Sequence of chain 1.I:
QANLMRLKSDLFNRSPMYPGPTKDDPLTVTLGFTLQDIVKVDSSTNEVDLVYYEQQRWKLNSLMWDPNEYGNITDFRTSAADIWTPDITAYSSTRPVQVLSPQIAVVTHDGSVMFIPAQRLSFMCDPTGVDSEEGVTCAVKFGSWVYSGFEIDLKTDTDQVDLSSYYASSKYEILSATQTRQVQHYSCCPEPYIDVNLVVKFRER

Sequence of chain 1.H:
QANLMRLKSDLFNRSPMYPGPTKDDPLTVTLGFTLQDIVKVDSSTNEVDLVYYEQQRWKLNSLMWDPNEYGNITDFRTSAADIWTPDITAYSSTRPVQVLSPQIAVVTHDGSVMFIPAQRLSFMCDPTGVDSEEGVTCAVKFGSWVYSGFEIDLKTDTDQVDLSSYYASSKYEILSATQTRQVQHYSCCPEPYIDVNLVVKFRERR

Binding-site contacts:
Ligand atom C8 contacts residue SER163 of chain 1.I at 3.4 Å.
Ligand atom C11 contacts residue CYS208 of chain 1.I at 4.1 Å (hydrophobic).
Ligand atom C contacts residue TRP164 of chain 1.I at 3.4 Å (hydrophobic).
Ligand atom C10 contacts residue CYS208 of chain 1.I at 3.9 Å (hydrophobic).
Ligand atom O contacts residue TRP164 of chain 1.I at 3.5 Å.
Ligand atom C12 contacts residue CYS208 of chain 1.I at 3.8 Å (hydrophobic).
Ligand atom C1 contacts residue ILE135 of chain 1.H at 4.1 Å (hydrophobic).
Ligand atom C9 contacts residue TYR212 of chain 1.I at 3.9 Å (hydrophobic).
Ligand atom N contacts residue ILE135 of chain 1.H at 3.9 Å.
Ligand atom C13 contacts residue MET133 of chain 1.H at 3.7 Å (hydrophobic).
Ligand atom C9 contacts residue TYR205 of chain 1.I at 4.1 Å (hydrophobic).
Ligand atom C1 contacts residue TRP164 of chain 1.I at 3.2 Å (hydrophobic).
Ligand atom C2 contacts residue TRP164 of chain 1.I at 3.6 Å (hydrophobic).
Ligand atom C8 contacts residue TYR110 of chain 1.I at 3.4 Å (hydrophobic).
Ligand atom C14 contacts residue VAL165 of chain 1.I at 3.7 Å (hydrophobic).
Ligand atom C4 contacts residue TYR205 of chain 1.I at 3.9 Å (hydrophobic).
Ligand atom C4 contacts residue CYS207 of chain 1.I at 4.1 Å (hydrophobic).
Ligand atom C5 contacts residue TYR205 of chain 1.I at 3.8 Å (hydrophobic).
Ligand atom N1 contacts residue TRP164 of chain 1.I at 2.8 Å (h-bond).
Ligand atom C contacts residue VAL165 of chain 1.I at 3.9 Å (hydrophobic).
Ligand atom C9 contacts residue TRP164 of chain 1.I at 3.5 Å (hydrophobic).
Ligand atom C6 contacts residue TYR205 of chain 1.I at 3.8 Å (hydrophobic).
Ligand atom C13 contacts residue TYR212 of chain 1.I at 3.3 Å (hydrophobic).
Ligand atom C6 contacts residue TRP164 of chain 1.I at 4.2 Å (hydrophobic).
Ligand atom N contacts residue TRP164 of chain 1.I at 3.1 Å (h-bond).
Ligand atom O contacts residue ILE135 of chain 1.H at 3.8 Å.
Ligand atom C8 contacts residue TRP164 of chain 1.I at 3.2 Å (hydrophobic).
Ligand atom C14 contacts residue MET133 of chain 1.H at 4.0 Å (hydrophobic).
Ligand atom C14 contacts residue TRP164 of chain 1.I at 4.0 Å (hydrophobic).
Ligand atom O contacts residue VAL165 of chain 1.I at 3.5 Å.
Ligand atom C7 contacts residue TRP164 of chain 1.I at 3.6 Å (hydrophobic).
Ligand atom C13 contacts residue VAL165 of chain 1.I at 3.8 Å (hydrophobic).
Ligand atom C3 contacts residue CYS207 of chain 1.I at 4.0 Å (hydrophobic).
Ligand atom C contacts residue ILE135 of chain 1.H at 4.0 Å (hydrophobic).
Ligand atom C12 contacts residue TRP164 of chain 1.I at 4.1 Å (hydrophobic).
Ligand atom C5 contacts residue TYR72 of chain 1.H at 4.0 Å (hydrophobic).
Ligand atom C12 contacts residue TYR212 of chain 1.I at 3.0 Å (hydrophobic).
Ligand atom C10 contacts residue TRP164 of chain 1.I at 4.1 Å (hydrophobic).
Ligand atom C11 contacts residue TRP164 of chain 1.I at 3.5 Å (hydrophobic).
Ligand atom C5 contacts residue CYS207 of chain 1.I at 3.9 Å (hydrophobic).

The small molecule below binds the protein below.
Small molecule (SMILES): C[C@@H]1C[C@@H]2[C@H]3Cn4c(cccc4=O)[C@@H](CN2C)[C@H]31